Sequence of chain 1.B:
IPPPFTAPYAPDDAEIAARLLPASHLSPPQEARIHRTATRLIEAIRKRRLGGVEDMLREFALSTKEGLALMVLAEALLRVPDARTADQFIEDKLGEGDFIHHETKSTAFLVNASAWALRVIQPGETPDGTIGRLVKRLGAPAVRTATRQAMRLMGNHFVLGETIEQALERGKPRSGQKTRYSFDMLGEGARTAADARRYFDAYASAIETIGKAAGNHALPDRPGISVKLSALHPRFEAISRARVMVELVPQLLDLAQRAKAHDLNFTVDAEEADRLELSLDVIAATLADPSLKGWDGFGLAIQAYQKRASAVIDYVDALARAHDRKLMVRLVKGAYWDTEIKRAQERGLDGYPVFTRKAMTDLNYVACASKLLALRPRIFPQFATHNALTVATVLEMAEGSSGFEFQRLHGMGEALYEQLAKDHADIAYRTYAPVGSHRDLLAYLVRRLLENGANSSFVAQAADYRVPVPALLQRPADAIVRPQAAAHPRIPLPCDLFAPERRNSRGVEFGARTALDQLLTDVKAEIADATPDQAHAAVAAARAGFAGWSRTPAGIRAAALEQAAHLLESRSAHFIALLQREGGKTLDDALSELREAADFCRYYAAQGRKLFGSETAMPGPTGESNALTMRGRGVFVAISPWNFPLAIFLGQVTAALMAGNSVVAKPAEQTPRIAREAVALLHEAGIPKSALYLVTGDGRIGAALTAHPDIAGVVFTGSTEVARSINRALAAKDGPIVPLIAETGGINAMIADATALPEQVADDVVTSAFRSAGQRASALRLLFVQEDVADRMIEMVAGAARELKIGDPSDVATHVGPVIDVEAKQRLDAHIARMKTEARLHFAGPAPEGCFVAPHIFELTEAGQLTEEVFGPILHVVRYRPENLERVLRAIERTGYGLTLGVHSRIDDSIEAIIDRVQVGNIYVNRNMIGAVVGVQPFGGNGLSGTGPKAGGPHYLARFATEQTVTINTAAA

This protein binds this small molecule.
Small molecule (SMILES): O=C(O)[C@@H]1CCCN1

Binding-site contacts:
Ligand atom CB contacts residue GLU248 of chain 1.B at 3.6 Å.
Ligand atom CG contacts residue GLU248 of chain 1.B at 4.0 Å.
Ligand atom CA contacts residue ARG286 of chain 1.B at 4.2 Å.
Ligand atom O contacts residue GLU248 of chain 1.B at 4.3 Å.
Ligand atom O contacts residue ASP285 of chain 1.B at 4.5 Å.
Ligand atom CG contacts residue ARG246 of chain 1.B at 3.7 Å.
Ligand atom C contacts residue PHE247 of chain 1.B at 4.3 Å (hydrophobic).
Ligand atom CD contacts residue ARG246 of chain 1.B at 4.1 Å.
Ligand atom CB contacts residue PHE247 of chain 1.B at 3.9 Å (hydrophobic).
Ligand atom CG contacts residue PRO245 of chain 1.B at 4.3 Å (hydrophobic).
Ligand atom CB contacts residue ARG246 of chain 1.B at 4.5 Å.
Ligand atom OXT contacts residue ARG354 of chain 1.B at 4.1 Å.
Ligand atom OXT contacts residue ARG286 of chain 1.B at 3.4 Å (salt-bridge).
Ligand atom CA contacts residue GLU248 of chain 1.B at 4.0 Å.
Ligand atom O contacts residue PHE247 of chain 1.B at 3.7 Å.
Ligand atom CB contacts residue ARG286 of chain 1.B at 3.7 Å.
Ligand atom C contacts residue ARG286 of chain 1.B at 3.4 Å.
Ligand atom O contacts residue ARG286 of chain 1.B at 3.4 Å (salt-bridge).